Binding-site contacts:
Ligand atom C1 contacts residue ASN14 of chain 2.A at 1.4 Å.
Ligand atom C7 contacts residue THR16 of chain 2.A at 4.3 Å.
Ligand atom C8 contacts residue THR29 of chain 2.A at 3.6 Å.
Ligand atom O7 contacts residue THR16 of chain 2.A at 4.2 Å.
Ligand atom O5 contacts residue ASN14 of chain 2.A at 2.3 Å (h-bond).
Ligand atom C2 contacts residue ASN14 of chain 2.A at 2.5 Å.
Ligand atom C4 contacts residue ASN14 of chain 2.A at 4.2 Å.
Ligand atom C7 contacts residue ASN30 of chain 2.A at 4.5 Å.
Ligand atom C8 contacts residue ASN30 of chain 2.A at 3.4 Å.
Ligand atom C7 contacts residue ASN14 of chain 2.A at 3.4 Å.
Ligand atom C8 contacts residue THR16 of chain 2.A at 3.3 Å.
Ligand atom C3 contacts residue ASN14 of chain 2.A at 3.8 Å.
Ligand atom C8 contacts residue ASN14 of chain 2.A at 3.8 Å.
Ligand atom O7 contacts residue ASN14 of chain 2.A at 3.2 Å (h-bond).
Ligand atom C5 contacts residue ASN14 of chain 2.A at 3.7 Å.
Ligand atom N2 contacts residue ASN14 of chain 2.A at 3.1 Å (h-bond).

Sequence of chain 2.A:
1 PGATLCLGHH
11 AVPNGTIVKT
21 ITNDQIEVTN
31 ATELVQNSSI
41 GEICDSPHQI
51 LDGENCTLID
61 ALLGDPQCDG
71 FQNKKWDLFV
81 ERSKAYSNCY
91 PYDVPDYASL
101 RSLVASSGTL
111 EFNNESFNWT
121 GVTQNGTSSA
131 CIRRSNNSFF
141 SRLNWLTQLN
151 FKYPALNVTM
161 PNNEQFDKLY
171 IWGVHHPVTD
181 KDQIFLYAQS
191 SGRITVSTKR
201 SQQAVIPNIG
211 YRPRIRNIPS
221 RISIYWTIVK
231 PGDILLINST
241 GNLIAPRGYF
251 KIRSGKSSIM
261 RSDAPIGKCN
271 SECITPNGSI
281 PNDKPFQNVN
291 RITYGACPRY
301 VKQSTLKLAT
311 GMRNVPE

This small molecule binds to this protein.
Small molecule (SMILES): CC(=O)N[C@@H]1[C@@H](O)[C@H](O)[C@@H](CO)O[C@H]1O